This small molecule binds to this protein.
Small molecule (SMILES): Cc1cn([C@H]2C[C@H](O[P](=O)(O)OC[C@H]3O[C@@H](n4ccc(N)nc4=O)C[C@@H]3O[P](=O)(O)OC[C@H]3O[C@@H](n4cnc5c(=O)nc(N)[nH]c54)C[C@@H]3O[P](=O)(O)OC[C@H]3O[C@@H](n4cnc5c(=O)nc(N)[nH]c54)C[C@@H]3O)[C@@H](CO[P](=O)(O)O[C@H]3C[C@H](n4cnc5c(=O)nc(N)[nH]c54)O[C@@H]3COP(=O)(O)O)O2)c(=O)[nH]c1=O

Sequence of chain 1.A:
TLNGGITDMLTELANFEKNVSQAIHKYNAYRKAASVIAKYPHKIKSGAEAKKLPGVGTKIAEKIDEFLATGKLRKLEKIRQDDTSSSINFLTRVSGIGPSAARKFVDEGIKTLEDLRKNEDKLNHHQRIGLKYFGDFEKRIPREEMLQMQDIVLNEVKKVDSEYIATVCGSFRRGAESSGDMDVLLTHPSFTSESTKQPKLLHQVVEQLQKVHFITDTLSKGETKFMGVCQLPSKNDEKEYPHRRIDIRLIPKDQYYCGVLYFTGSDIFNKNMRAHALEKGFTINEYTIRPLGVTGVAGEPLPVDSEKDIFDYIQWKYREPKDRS

Binding-site contacts:
Ligand atom P contacts residue NA1 of chain 1.F at 3.7 Å.
Ligand atom OP1 contacts residue LEU64 of chain 1.A at 3.8 Å.
Ligand atom O3' contacts residue VAL67 of chain 1.A at 3.9 Å.
Ligand atom C5' contacts residue GLY66 of chain 1.A at 3.4 Å.
Ligand atom P contacts residue GLY66 of chain 1.A at 3.8 Å.
Ligand atom C4' contacts residue GLY66 of chain 1.A at 3.5 Å.
Ligand atom O4' contacts residue ACT1 of chain 1.L at 3.8 Å.
Ligand atom OP1 contacts residue LYS70 of chain 1.A at 3.5 Å (salt-bridge).
Ligand atom N1 contacts residue HIS36 of chain 1.A at 3.9 Å.
Ligand atom N3 contacts residue ALA40 of chain 1.A at 3.6 Å.
Ligand atom OP1 contacts residue VAL67 of chain 1.A at 3.8 Å.
Ligand atom OP2 contacts residue LYS70 of chain 1.A at 3.8 Å.
Ligand atom OP1 contacts residue GLY66 of chain 1.A at 2.8 Å (h-bond).
Ligand atom P contacts residue LYS70 of chain 1.A at 3.7 Å.
Ligand atom OP2 contacts residue LYS37 of chain 1.A at 3.8 Å.
Ligand atom C5' contacts residue GLY68 of chain 1.A at 3.6 Å.
Ligand atom OP1 contacts residue LYS70 of chain 1.A at 3.5 Å (salt-bridge).
Ligand atom OP3 contacts residue LYS37 of chain 1.A at 3.0 Å (salt-bridge).
Ligand atom P contacts residue ILE71 of chain 1.A at 3.9 Å.
Ligand atom O3' contacts residue GLY66 of chain 1.A at 3.4 Å.
Ligand atom O3' contacts residue ILE71 of chain 1.A at 3.7 Å.
Ligand atom O5' contacts residue GLY68 of chain 1.A at 3.6 Å.
Ligand atom OP1 contacts residue GLY68 of chain 1.A at 2.8 Å (h-bond).
Ligand atom C3' contacts residue GLY68 of chain 1.A at 3.9 Å.
Ligand atom O3' contacts residue LYS70 of chain 1.A at 4.0 Å.
Ligand atom OP2 contacts residue LYS70 of chain 1.A at 3.0 Å (salt-bridge).
Ligand atom C5' contacts residue TYR41 of chain 1.A at 3.4 Å (hydrophobic).
Ligand atom C8 contacts residue LYS37 of chain 1.A at 3.8 Å.
Ligand atom OP2 contacts residue NA1 of chain 1.F at 3.8 Å.
Ligand atom OP1 contacts residue PRO65 of chain 1.A at 3.7 Å.
Ligand atom C3' contacts residue LYS70 of chain 1.A at 3.9 Å.
Ligand atom O4' contacts residue ALA40 of chain 1.A at 3.8 Å.
Ligand atom OP1 contacts residue THR69 of chain 1.A at 3.7 Å.
Ligand atom OP1 contacts residue NA1 of chain 1.F at 2.8 Å (h-bond).
Ligand atom OP2 contacts residue GLY68 of chain 1.A at 3.8 Å.
Ligand atom OP2 contacts residue THR69 of chain 1.A at 3.6 Å (h-bond).
Ligand atom N7 contacts residue LYS37 of chain 1.A at 3.7 Å.
Ligand atom OP1 contacts residue ILE71 of chain 1.A at 3.0 Å (h-bond).
Ligand atom P contacts residue LYS37 of chain 1.A at 4.0 Å.
Ligand atom P contacts residue GLY68 of chain 1.A at 3.7 Å.